Binding-site contacts:
Ligand atom C21 contacts residue ILE298 of chain 1.C at 3.8 Å (hydrophobic).
Ligand atom C3 contacts residue ILE291 of chain 1.C at 4.3 Å (hydrophobic).
Ligand atom C2 contacts residue HIS292 of chain 1.C at 3.3 Å.
Ligand atom C7 contacts residue ILE291 of chain 1.C at 4.4 Å (hydrophobic).
Ligand atom C1 contacts residue GLY295 of chain 1.C at 4.4 Å.
Ligand atom C1 contacts residue HIS292 of chain 1.C at 4.4 Å.
Ligand atom C10 contacts residue ILE291 of chain 1.C at 4.3 Å (hydrophobic).
Ligand atom C5 contacts residue MET351 of chain 1.C at 4.0 Å (hydrophobic).
Ligand atom O1 contacts residue HIS292 of chain 1.C at 3.1 Å (h-bond).
Ligand atom C3 contacts residue ALA290 of chain 1.C at 3.9 Å (hydrophobic).
Ligand atom C11 contacts residue GLY295 of chain 1.C at 4.3 Å.
Ligand atom C6 contacts residue ALA353 of chain 1.C at 4.0 Å (hydrophobic).
Ligand atom C9 contacts residue ILE291 of chain 1.C at 4.4 Å (hydrophobic).
Ligand atom C2 contacts residue ILE291 of chain 1.C at 3.8 Å (hydrophobic).
Ligand atom C19 contacts residue MET351 of chain 1.C at 3.9 Å (hydrophobic).
Ligand atom C23 contacts residue VAL347 of chain 1.C at 4.1 Å (hydrophobic).
Ligand atom C1 contacts residue PHE294 of chain 1.C at 3.5 Å (hydrophobic).
Ligand atom C12 contacts residue ILE298 of chain 1.C at 4.3 Å (hydrophobic).
Ligand atom C24 contacts residue LEU343 of chain 1.C at 4.0 Å (hydrophobic).
Ligand atom C1 contacts residue ILE291 of chain 1.C at 3.1 Å (hydrophobic).
Ligand atom C16 contacts residue ILE299 of chain 1.C at 4.3 Å (hydrophobic).
Ligand atom C19 contacts residue PHE294 of chain 1.C at 4.1 Å (hydrophobic).
Ligand atom C24 contacts residue VAL347 of chain 1.C at 4.0 Å (hydrophobic).
Ligand atom C3 contacts residue HIS292 of chain 1.C at 3.4 Å.
Ligand atom C21 contacts residue ILE302 of chain 1.C at 3.7 Å (hydrophobic).
Ligand atom C6 contacts residue ILE291 of chain 1.C at 4.5 Å (hydrophobic).
Ligand atom C7 contacts residue ALA348 of chain 1.C at 4.0 Å (hydrophobic).
Ligand atom C17 contacts residue ILE299 of chain 1.C at 4.3 Å (hydrophobic).
Ligand atom C27 contacts residue VAL340 of chain 1.C at 3.8 Å (hydrophobic).
Ligand atom C24 contacts residue ALA344 of chain 1.C at 3.9 Å (hydrophobic).
Ligand atom C2 contacts residue PHE294 of chain 1.C at 3.6 Å (hydrophobic).
Ligand atom C15 contacts residue ALA344 of chain 1.C at 3.7 Å (hydrophobic).
Ligand atom C16 contacts residue VAL347 of chain 1.C at 4.1 Å (hydrophobic).
Ligand atom C15 contacts residue ALA348 of chain 1.C at 4.0 Å (hydrophobic).
Ligand atom C16 contacts residue ALA344 of chain 1.C at 3.7 Å (hydrophobic).
Ligand atom C18 contacts residue VAL347 of chain 1.C at 3.9 Å (hydrophobic).
Ligand atom C4 contacts residue MET351 of chain 1.C at 4.2 Å (hydrophobic).
Ligand atom C15 contacts residue VAL347 of chain 1.C at 3.8 Å (hydrophobic).
Ligand atom C25 contacts residue LEU343 of chain 1.C at 3.9 Å (hydrophobic).
Ligand atom O1 contacts residue ALA290 of chain 1.C at 4.2 Å.

Sequence of chain 1.C:
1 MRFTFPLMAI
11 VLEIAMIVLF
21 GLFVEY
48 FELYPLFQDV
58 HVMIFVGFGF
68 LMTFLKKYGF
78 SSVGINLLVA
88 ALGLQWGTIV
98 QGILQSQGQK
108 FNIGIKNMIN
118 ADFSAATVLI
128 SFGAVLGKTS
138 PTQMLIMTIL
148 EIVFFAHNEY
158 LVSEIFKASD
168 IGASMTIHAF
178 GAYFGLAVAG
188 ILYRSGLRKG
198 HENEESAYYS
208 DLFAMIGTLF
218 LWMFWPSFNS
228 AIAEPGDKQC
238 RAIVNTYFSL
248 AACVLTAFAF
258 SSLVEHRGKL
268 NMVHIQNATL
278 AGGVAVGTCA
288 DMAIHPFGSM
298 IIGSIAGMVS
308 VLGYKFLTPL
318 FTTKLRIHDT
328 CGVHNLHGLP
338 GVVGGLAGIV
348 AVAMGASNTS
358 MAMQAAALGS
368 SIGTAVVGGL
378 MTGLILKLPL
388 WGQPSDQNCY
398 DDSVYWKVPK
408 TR

The protein below binds the small molecule below.
Small molecule (SMILES): CC(C)CCC[C@@H](C)[C@H]1CC[C@H]2[C@@H]3CC=C4C[C@@H](O)CC[C@]4(C)[C@H]3CC[C@]12C